This protein binds this small molecule.
Small molecule (SMILES): CC(=O)N[C@H]1[C@H](O[C@H]2[C@H](O)[C@@H](NC(C)=O)CO[C@@H]2CO)O[C@H](CO)[C@@H](O[C@H]2O[C@H](CO)[C@@H](O)[C@H](O)[C@@H]2O)[C@@H]1O

Binding-site contacts:
Ligand atom O6 contacts residue SER208 of chain 1.A at 4.4 Å.
Ligand atom O7 contacts residue GLN217 of chain 1.A at 3.5 Å (h-bond).
Ligand atom O3 contacts residue GLN217 of chain 1.A at 3.3 Å (h-bond).
Ligand atom C3 contacts residue GLN217 of chain 1.A at 4.4 Å.
Ligand atom O7 contacts residue ASN205 of chain 1.A at 3.4 Å (h-bond).
Ligand atom C2 contacts residue ASN205 of chain 1.A at 2.3 Å.
Ligand atom C5 contacts residue SER208 of chain 1.A at 4.2 Å.
Ligand atom O5 contacts residue SER208 of chain 1.A at 3.4 Å (h-bond).
Ligand atom C1 contacts residue SER208 of chain 1.A at 4.1 Å.
Ligand atom C6 contacts residue SER208 of chain 1.A at 3.9 Å.
Ligand atom O5 contacts residue LEU212 of chain 1.A at 4.3 Å.
Ligand atom O7 contacts residue ALA214 of chain 1.A at 3.6 Å.
Ligand atom C7 contacts residue ALA214 of chain 1.A at 4.3 Å (hydrophobic).
Ligand atom O6 contacts residue LEU210 of chain 1.A at 4.2 Å.
Ligand atom C3 contacts residue ASN205 of chain 1.A at 3.7 Å.
Ligand atom O6 contacts residue LEU212 of chain 1.A at 4.2 Å.
Ligand atom C8 contacts residue VAL215 of chain 1.A at 3.8 Å (hydrophobic).
Ligand atom O6 contacts residue GLN217 of chain 1.A at 3.6 Å.
Ligand atom C8 contacts residue GLN217 of chain 1.A at 3.9 Å.
Ligand atom O7 contacts residue VAL215 of chain 1.A at 2.9 Å (h-bond).
Ligand atom C1 contacts residue ASN205 of chain 1.A at 1.4 Å.
Ligand atom C4 contacts residue ASN205 of chain 1.A at 4.2 Å.
Ligand atom C8 contacts residue ALA214 of chain 1.A at 4.2 Å (hydrophobic).
Ligand atom N2 contacts residue ASN205 of chain 1.A at 2.8 Å (h-bond).
Ligand atom O5 contacts residue ASN205 of chain 1.A at 2.4 Å (h-bond).
Ligand atom C5 contacts residue ASN205 of chain 1.A at 3.6 Å.
Ligand atom C7 contacts residue VAL215 of chain 1.A at 3.9 Å (hydrophobic).
Ligand atom C2 contacts residue GLN217 of chain 1.A at 4.5 Å.
Ligand atom N2 contacts residue GLN217 of chain 1.A at 4.0 Å.
Ligand atom C7 contacts residue ASN205 of chain 1.A at 3.3 Å.
Ligand atom C8 contacts residue ASN205 of chain 1.A at 4.5 Å.
Ligand atom C7 contacts residue GLN217 of chain 1.A at 3.5 Å.

Sequence of chain 1.A:
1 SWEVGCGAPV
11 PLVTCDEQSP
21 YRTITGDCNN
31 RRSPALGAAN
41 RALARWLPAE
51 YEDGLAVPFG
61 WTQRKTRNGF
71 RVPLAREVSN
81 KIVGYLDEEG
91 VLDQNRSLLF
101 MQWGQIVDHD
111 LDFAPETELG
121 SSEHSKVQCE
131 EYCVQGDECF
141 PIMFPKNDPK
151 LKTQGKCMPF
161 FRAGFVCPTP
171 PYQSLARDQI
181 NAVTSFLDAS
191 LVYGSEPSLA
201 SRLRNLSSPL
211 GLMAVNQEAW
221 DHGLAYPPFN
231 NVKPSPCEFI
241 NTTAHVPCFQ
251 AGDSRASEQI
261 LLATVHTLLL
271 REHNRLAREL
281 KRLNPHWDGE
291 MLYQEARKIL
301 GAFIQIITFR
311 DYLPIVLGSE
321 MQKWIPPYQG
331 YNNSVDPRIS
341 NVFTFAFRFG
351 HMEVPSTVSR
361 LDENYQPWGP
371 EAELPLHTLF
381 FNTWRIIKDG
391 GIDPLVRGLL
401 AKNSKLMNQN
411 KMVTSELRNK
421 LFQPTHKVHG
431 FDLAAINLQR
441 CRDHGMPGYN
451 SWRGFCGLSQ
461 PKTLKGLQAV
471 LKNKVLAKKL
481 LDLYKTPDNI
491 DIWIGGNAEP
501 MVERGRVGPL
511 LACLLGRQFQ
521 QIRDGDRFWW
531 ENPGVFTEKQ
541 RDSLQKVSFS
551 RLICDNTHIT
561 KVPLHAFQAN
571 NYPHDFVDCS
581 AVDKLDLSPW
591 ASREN